Binding-site contacts:
Ligand atom C7 contacts residue ARG115 of chain 1.B at 3.7 Å.
Ligand atom O3 contacts residue ARG115 of chain 1.B at 3.1 Å (salt-bridge).
Ligand atom C8 contacts residue ILE116 of chain 1.B at 3.4 Å (hydrophobic).
Ligand atom N2 contacts residue ASN118 of chain 1.B at 3.0 Å (h-bond).
Ligand atom C5 contacts residue ASN118 of chain 1.B at 3.7 Å.
Ligand atom O7 contacts residue ARG115 of chain 1.B at 4.0 Å.
Ligand atom N2 contacts residue ARG115 of chain 1.B at 4.0 Å.
Ligand atom O5 contacts residue ASN118 of chain 1.B at 2.4 Å (h-bond).
Ligand atom C8 contacts residue PRO117 of chain 1.B at 3.9 Å (hydrophobic).
Ligand atom C3 contacts residue ARG115 of chain 1.B at 3.8 Å.
Ligand atom C2 contacts residue ASN118 of chain 1.B at 2.4 Å.
Ligand atom C1 contacts residue ASN118 of chain 1.B at 1.4 Å.
Ligand atom C4 contacts residue ASN118 of chain 1.B at 4.2 Å.
Ligand atom C8 contacts residue ARG115 of chain 1.B at 3.6 Å.
Ligand atom C8 contacts residue ASN118 of chain 1.B at 4.3 Å.
Ligand atom C3 contacts residue ASN118 of chain 1.B at 3.8 Å.
Ligand atom C7 contacts residue ASN118 of chain 1.B at 3.7 Å.
Ligand atom O7 contacts residue ASN118 of chain 1.B at 3.9 Å.

Sequence of chain 1.B:
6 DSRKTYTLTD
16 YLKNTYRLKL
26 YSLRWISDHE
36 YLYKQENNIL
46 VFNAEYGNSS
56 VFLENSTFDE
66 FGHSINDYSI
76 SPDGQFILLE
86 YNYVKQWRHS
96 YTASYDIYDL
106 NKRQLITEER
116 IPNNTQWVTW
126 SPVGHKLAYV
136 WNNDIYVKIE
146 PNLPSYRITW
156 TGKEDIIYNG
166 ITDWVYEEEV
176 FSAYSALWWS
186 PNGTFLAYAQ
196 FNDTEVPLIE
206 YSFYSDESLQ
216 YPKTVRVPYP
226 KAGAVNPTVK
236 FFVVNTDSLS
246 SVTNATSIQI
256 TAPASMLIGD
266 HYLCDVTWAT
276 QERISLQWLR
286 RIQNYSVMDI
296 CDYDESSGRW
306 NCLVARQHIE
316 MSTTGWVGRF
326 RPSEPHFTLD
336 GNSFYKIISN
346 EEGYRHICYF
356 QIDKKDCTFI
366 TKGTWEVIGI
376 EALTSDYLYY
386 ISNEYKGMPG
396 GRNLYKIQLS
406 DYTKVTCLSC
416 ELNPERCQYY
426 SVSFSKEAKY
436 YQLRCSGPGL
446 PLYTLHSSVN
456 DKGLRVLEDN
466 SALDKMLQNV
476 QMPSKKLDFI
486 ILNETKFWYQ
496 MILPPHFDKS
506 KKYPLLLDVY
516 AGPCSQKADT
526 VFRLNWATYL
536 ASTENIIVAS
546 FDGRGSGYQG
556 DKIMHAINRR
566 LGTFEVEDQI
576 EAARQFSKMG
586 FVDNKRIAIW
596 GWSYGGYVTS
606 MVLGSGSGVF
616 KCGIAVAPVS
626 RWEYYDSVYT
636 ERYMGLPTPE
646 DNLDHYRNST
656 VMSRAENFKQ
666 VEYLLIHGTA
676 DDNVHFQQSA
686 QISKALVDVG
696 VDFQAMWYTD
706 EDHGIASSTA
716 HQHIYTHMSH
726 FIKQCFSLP

The small molecule below binds the protein below.
Small molecule (SMILES): CC(=O)N[C@@H]1[C@@H](O)[C@H](O)[C@@H](CO)O[C@H]1O